Sequence of chain 1.G:
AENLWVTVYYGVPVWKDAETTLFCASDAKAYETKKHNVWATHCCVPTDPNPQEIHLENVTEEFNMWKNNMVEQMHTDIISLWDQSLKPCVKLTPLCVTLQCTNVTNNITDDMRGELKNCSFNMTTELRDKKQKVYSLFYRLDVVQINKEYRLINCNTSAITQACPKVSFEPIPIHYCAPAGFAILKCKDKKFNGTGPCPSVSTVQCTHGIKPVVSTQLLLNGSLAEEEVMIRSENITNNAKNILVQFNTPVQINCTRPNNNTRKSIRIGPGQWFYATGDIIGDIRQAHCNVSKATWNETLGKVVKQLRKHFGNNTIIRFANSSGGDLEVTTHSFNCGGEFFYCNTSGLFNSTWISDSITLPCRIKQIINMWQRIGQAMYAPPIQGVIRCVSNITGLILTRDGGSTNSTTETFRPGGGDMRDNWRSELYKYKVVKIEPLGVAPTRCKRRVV

Sequence of chain 1.M:
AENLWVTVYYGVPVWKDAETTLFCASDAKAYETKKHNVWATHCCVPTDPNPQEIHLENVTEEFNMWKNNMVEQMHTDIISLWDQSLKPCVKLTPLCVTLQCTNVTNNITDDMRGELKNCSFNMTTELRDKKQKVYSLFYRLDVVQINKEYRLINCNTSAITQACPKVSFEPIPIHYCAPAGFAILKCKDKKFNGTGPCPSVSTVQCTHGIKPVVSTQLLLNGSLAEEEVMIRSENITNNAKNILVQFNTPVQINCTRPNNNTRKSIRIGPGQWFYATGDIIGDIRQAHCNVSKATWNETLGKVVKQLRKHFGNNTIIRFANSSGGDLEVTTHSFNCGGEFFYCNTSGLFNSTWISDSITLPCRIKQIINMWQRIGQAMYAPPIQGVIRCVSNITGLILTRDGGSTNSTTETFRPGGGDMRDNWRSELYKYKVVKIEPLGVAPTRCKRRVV

The small molecule below binds the protein below.
Small molecule (SMILES): CC(=O)N[C@@H]1[C@@H](O)[C@H](O)[C@@H](CO)O[C@H]1O

Binding-site contacts:
Ligand atom C1 contacts residue ARG162 of chain 1.G at 3.9 Å.
Ligand atom N2 contacts residue ARG278 of chain 1.M at 4.2 Å.
Ligand atom C3 contacts residue ASN167 of chain 1.G at 4.0 Å.
Ligand atom C7 contacts residue ARG278 of chain 1.M at 4.2 Å.
Ligand atom C2 contacts residue ARG162 of chain 1.G at 4.0 Å.
Ligand atom C5 contacts residue ASN167 of chain 1.G at 3.8 Å.
Ligand atom C8 contacts residue GLU126 of chain 1.M at 3.1 Å.
Ligand atom C7 contacts residue GLU126 of chain 1.M at 3.9 Å.
Ligand atom C8 contacts residue ARG278 of chain 1.M at 3.3 Å.
Ligand atom C6 contacts residue ARG162 of chain 1.G at 4.3 Å.
Ligand atom N2 contacts residue ASN167 of chain 1.G at 3.0 Å (h-bond).
Ligand atom O7 contacts residue GLU126 of chain 1.M at 3.7 Å.
Ligand atom O7 contacts residue ASN167 of chain 1.G at 3.4 Å (h-bond).
Ligand atom C2 contacts residue ASN167 of chain 1.G at 2.6 Å.
Ligand atom O5 contacts residue ARG162 of chain 1.G at 3.3 Å (salt-bridge).
Ligand atom O5 contacts residue ASN167 of chain 1.G at 2.5 Å (h-bond).
Ligand atom C7 contacts residue ASN167 of chain 1.G at 3.5 Å.
Ligand atom C4 contacts residue ASN167 of chain 1.G at 4.4 Å.
Ligand atom C5 contacts residue ARG162 of chain 1.G at 4.2 Å.
Ligand atom C1 contacts residue ASN167 of chain 1.G at 1.5 Å.
Ligand atom C4 contacts residue ARG162 of chain 1.G at 4.2 Å.